A protein and the small-molecule ligand that binds it are described below.
Small molecule (SMILES): CCC(CC)O[C@@H]1C=C(C(=O)O)C[C@H](N)[C@H]1NC(C)=O

Binding-site contacts:
Ligand atom C82 contacts residue ARG71 of chain 1.B at 3.9 Å.
Ligand atom C7 contacts residue ARG212 of chain 1.B at 3.9 Å.
Ligand atom C9 contacts residue GLU196 of chain 1.B at 3.3 Å.
Ligand atom O1B contacts residue ARG37 of chain 1.B at 2.9 Å (salt-bridge).
Ligand atom N4 contacts residue GLU38 of chain 1.B at 2.9 Å (salt-bridge).
Ligand atom C11 contacts residue TRP98 of chain 1.B at 3.8 Å (hydrophobic).
Ligand atom O10 contacts residue ASP70 of chain 1.B at 3.2 Å.
Ligand atom C2 contacts residue TYR321 of chain 1.B at 2.8 Å (hydrophobic).
Ligand atom C5 contacts residue ASP70 of chain 1.B at 3.9 Å.
Ligand atom C3 contacts residue ASP70 of chain 1.B at 3.4 Å.
Ligand atom C91 contacts residue ASN166 of chain 1.B at 3.9 Å.
Ligand atom C8 contacts residue GLU196 of chain 1.B at 4.0 Å.
Ligand atom C1 contacts residue TYR321 of chain 1.B at 3.0 Å (hydrophobic).
Ligand atom C91 contacts residue ASN214 of chain 1.B at 3.2 Å.
Ligand atom C6 contacts residue GLU197 of chain 1.B at 3.8 Å.
Ligand atom C1 contacts residue ARG212 of chain 1.B at 3.8 Å.
Ligand atom C7 contacts residue TYR321 of chain 1.B at 3.3 Å (hydrophobic).
Ligand atom C4 contacts residue GLU197 of chain 1.B at 3.8 Å.
Ligand atom N4 contacts residue ASP70 of chain 1.B at 3.3 Å (salt-bridge).
Ligand atom C3 contacts residue GLU38 of chain 1.B at 3.6 Å.
Ligand atom O1A contacts residue ARG212 of chain 1.B at 3.0 Å (salt-bridge).
Ligand atom C3 contacts residue ARG37 of chain 1.B at 3.7 Å.
Ligand atom C4 contacts residue GLU38 of chain 1.B at 3.7 Å.
Ligand atom C82 contacts residue ILE142 of chain 1.B at 3.8 Å (hydrophobic).
Ligand atom O1B contacts residue ARG287 of chain 1.B at 3.0 Å (salt-bridge).
Ligand atom C1 contacts residue ARG37 of chain 1.B at 4.0 Å.
Ligand atom C3 contacts residue TYR321 of chain 1.B at 3.1 Å (hydrophobic).
Ligand atom O1B contacts residue TYR321 of chain 1.B at 3.4 Å (h-bond).
Ligand atom C81 contacts residue ASN166 of chain 1.B at 3.8 Å.
Ligand atom O1A contacts residue ARG287 of chain 1.B at 2.9 Å (salt-bridge).
Ligand atom C1 contacts residue ARG287 of chain 1.B at 3.5 Å.
Ligand atom C11 contacts residue ARG71 of chain 1.B at 4.0 Å.
Ligand atom C10 contacts residue ARG71 of chain 1.B at 3.9 Å.
Ligand atom C82 contacts residue ARG144 of chain 1.B at 3.8 Å.
Ligand atom C4 contacts residue ASP70 of chain 1.B at 3.7 Å.
Ligand atom C11 contacts residue ILE142 of chain 1.B at 4.0 Å (hydrophobic).
Ligand atom O1A contacts residue TYR321 of chain 1.B at 3.5 Å (h-bond).
Ligand atom O10 contacts residue ARG71 of chain 1.B at 3.0 Å (salt-bridge).
Ligand atom C6 contacts residue TYR321 of chain 1.B at 4.0 Å (hydrophobic).
Ligand atom C4 contacts residue TYR321 of chain 1.B at 3.5 Å (hydrophobic).

Sequence of chain 1.B:
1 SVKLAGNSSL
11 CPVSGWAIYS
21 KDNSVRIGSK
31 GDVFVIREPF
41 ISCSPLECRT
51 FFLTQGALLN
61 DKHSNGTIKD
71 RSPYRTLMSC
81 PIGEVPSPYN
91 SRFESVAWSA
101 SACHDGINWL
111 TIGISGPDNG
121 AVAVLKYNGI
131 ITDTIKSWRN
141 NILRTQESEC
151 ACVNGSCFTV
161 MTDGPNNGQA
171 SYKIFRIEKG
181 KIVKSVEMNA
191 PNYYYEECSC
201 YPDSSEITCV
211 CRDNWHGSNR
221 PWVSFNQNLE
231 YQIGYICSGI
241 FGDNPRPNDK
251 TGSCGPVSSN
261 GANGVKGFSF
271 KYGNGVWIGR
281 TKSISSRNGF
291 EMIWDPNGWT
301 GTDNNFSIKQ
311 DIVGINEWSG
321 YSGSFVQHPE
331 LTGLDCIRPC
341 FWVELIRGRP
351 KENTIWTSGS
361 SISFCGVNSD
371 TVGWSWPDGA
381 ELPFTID